Sequence of chain 1.D:
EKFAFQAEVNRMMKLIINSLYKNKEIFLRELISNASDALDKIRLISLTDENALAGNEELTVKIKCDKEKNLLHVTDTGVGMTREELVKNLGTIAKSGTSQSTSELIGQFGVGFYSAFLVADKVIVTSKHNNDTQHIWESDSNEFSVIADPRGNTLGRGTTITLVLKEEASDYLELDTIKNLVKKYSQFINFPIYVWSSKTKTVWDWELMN

A small-molecule ligand and the protein it binds are described below.
Small molecule (SMILES): COC(=O)c1c(O)cc(O)c(Cl)c1CCc1nccn1Cc1ccccc1

Binding-site contacts:
Ligand atom CAZ contacts residue ASN43 of chain 1.D at 4.0 Å.
Ligand atom OAC contacts residue THR181 of chain 1.D at 3.7 Å.
Ligand atom CAP contacts residue PHE131 of chain 1.D at 3.5 Å (hydrophobic).
Ligand atom CAF contacts residue ASN98 of chain 1.D at 3.8 Å.
Ligand atom CAU contacts residue ASN43 of chain 1.D at 4.0 Å.
Ligand atom CAN contacts residue PHE131 of chain 1.D at 3.6 Å (hydrophobic).
Ligand atom NAQ contacts residue MET90 of chain 1.D at 3.8 Å.
Ligand atom CAV contacts residue ASN43 of chain 1.D at 3.6 Å.
Ligand atom NAQ contacts residue PHE131 of chain 1.D at 3.5 Å.
Ligand atom OAD contacts residue LEU40 of chain 1.D at 3.9 Å.
Ligand atom CAH contacts residue LEU99 of chain 1.D at 3.9 Å (hydrophobic).
Ligand atom OAR contacts residue ILE183 of chain 1.D at 3.4 Å.
Ligand atom CAJ contacts residue ASN98 of chain 1.D at 3.7 Å.
Ligand atom OAD contacts residue ASN43 of chain 1.D at 3.5 Å.
Ligand atom CAJ contacts residue MET90 of chain 1.D at 3.5 Å (hydrophobic).
Ligand atom NBA contacts residue PHE131 of chain 1.D at 3.5 Å.
Ligand atom OAC contacts residue ASP85 of chain 1.D at 2.8 Å (salt-bridge).
Ligand atom CAL contacts residue PHE131 of chain 1.D at 3.4 Å (hydrophobic).
Ligand atom CAU contacts residue ASP85 of chain 1.D at 3.6 Å.
Ligand atom CAX contacts residue PHE131 of chain 1.D at 3.5 Å (hydrophobic).
Ligand atom CAM contacts residue ALA44 of chain 1.D at 3.9 Å (hydrophobic).
Ligand atom CAK contacts residue LEU99 of chain 1.D at 3.6 Å (hydrophobic).
Ligand atom OAC contacts residue ALA47 of chain 1.D at 3.3 Å.
Ligand atom CAV contacts residue ILE183 of chain 1.D at 3.7 Å (hydrophobic).
Ligand atom CAO contacts residue MET90 of chain 1.D at 3.6 Å (hydrophobic).
Ligand atom CAI contacts residue PHE131 of chain 1.D at 3.6 Å (hydrophobic).
Ligand atom CAG contacts residue MET90 of chain 1.D at 3.8 Å (hydrophobic).
Ligand atom CAI contacts residue MET90 of chain 1.D at 3.9 Å (hydrophobic).
Ligand atom CAX contacts residue MET90 of chain 1.D at 3.8 Å (hydrophobic).
Ligand atom NBA contacts residue MET90 of chain 1.D at 4.0 Å.
Ligand atom CAM contacts residue ASN43 of chain 1.D at 4.0 Å.
Ligand atom CAG contacts residue LEU95 of chain 1.D at 4.0 Å (hydrophobic).
Ligand atom CL contacts residue MET90 of chain 1.D at 3.9 Å.
Ligand atom CAG contacts residue ASN98 of chain 1.D at 3.5 Å.
Ligand atom CAM contacts residue ASP85 of chain 1.D at 3.6 Å.
Ligand atom CAZ contacts residue ILE183 of chain 1.D at 3.9 Å (hydrophobic).
Ligand atom OAB contacts residue ASN43 of chain 1.D at 3.8 Å.
Ligand atom OAD contacts residue ILE183 of chain 1.D at 3.5 Å.
Ligand atom CL contacts residue THR181 of chain 1.D at 3.7 Å.
Ligand atom CAF contacts residue TRP159 of chain 1.D at 4.0 Å (hydrophobic).